A small-molecule ligand and the protein it binds are described below.
Small molecule (SMILES): CC(C)C(=O)Nc1ncnc2c1ncn2[C@@H]1O[C@H](CO)[C@@H](O)[C@H]1O

Binding-site contacts:
Ligand atom C06 contacts residue VAL239 of chain 4.A at 3.5 Å (hydrophobic).
Ligand atom O15 contacts residue ASP198 of chain 4.A at 3.8 Å.
Ligand atom C09 contacts residue VAL239 of chain 4.A at 3.7 Å (hydrophobic).
Ligand atom C16 contacts residue LEU240 of chain 4.A at 3.5 Å (hydrophobic).
Ligand atom O17 contacts residue GLY177 of chain 4.A at 3.9 Å.
Ligand atom C04 contacts residue ASP198 of chain 4.A at 3.6 Å.
Ligand atom C02 contacts residue SER220 of chain 4.A at 3.9 Å.
Ligand atom O18 contacts residue LYS203 of chain 4.A at 3.7 Å.
Ligand atom O21 contacts residue SER220 of chain 4.A at 2.8 Å (h-bond).
Ligand atom O18 contacts residue ASP198 of chain 4.A at 2.9 Å (salt-bridge).
Ligand atom O19 contacts residue ILE199 of chain 4.A at 3.8 Å.
Ligand atom N05 contacts residue ASP198 of chain 4.A at 3.5 Å.
Ligand atom C07 contacts residue VAL239 of chain 4.A at 3.9 Å (hydrophobic).
Ligand atom N05 contacts residue LEU197 of chain 4.A at 3.9 Å.
Ligand atom C13 contacts residue ASP198 of chain 4.A at 3.7 Å.
Ligand atom N03 contacts residue SER220 of chain 4.A at 2.7 Å (h-bond).
Ligand atom C20 contacts residue SER220 of chain 4.A at 3.9 Å.
Ligand atom O15 contacts residue VAL239 of chain 4.A at 3.3 Å.
Ligand atom O15 contacts residue GLY175 of chain 4.A at 3.5 Å.
Ligand atom O19 contacts residue ASP198 of chain 4.A at 2.7 Å (salt-bridge).
Ligand atom N10 contacts residue VAL239 of chain 4.A at 3.8 Å.
Ligand atom N08 contacts residue VAL239 of chain 4.A at 3.8 Å.
Ligand atom C04 contacts residue ILE174 of chain 4.A at 3.8 Å (hydrophobic).
Ligand atom C04 contacts residue SER220 of chain 4.A at 3.0 Å.
Ligand atom C23 contacts residue LEU249 of chain 4.A at 2.8 Å (hydrophobic).
Ligand atom C09 contacts residue ILE199 of chain 4.A at 4.0 Å (hydrophobic).
Ligand atom O21 contacts residue ILE199 of chain 4.A at 3.9 Å.
Ligand atom N01 contacts residue LEU249 of chain 4.A at 3.8 Å.
Ligand atom N05 contacts residue GLY175 of chain 4.A at 3.8 Å.
Ligand atom N10 contacts residue ASP198 of chain 4.A at 4.0 Å.
Ligand atom C14 contacts residue ASP198 of chain 4.A at 3.8 Å.
Ligand atom C16 contacts residue ALA238 of chain 4.A at 3.8 Å (hydrophobic).
Ligand atom C11 contacts residue ASP198 of chain 4.A at 3.4 Å.
Ligand atom N08 contacts residue ILE199 of chain 4.A at 3.9 Å.
Ligand atom N05 contacts residue VAL239 of chain 4.A at 3.7 Å.
Ligand atom C12 contacts residue ASP198 of chain 4.A at 3.6 Å.
Ligand atom N05 contacts residue ILE199 of chain 4.A at 3.9 Å.
Ligand atom C04 contacts residue LEU197 of chain 4.A at 3.8 Å (hydrophobic).
Ligand atom C24 contacts residue ALA222 of chain 4.A at 3.9 Å (hydrophobic).
Ligand atom C16 contacts residue VAL239 of chain 4.A at 3.8 Å (hydrophobic).

Sequence of chain 4.A:
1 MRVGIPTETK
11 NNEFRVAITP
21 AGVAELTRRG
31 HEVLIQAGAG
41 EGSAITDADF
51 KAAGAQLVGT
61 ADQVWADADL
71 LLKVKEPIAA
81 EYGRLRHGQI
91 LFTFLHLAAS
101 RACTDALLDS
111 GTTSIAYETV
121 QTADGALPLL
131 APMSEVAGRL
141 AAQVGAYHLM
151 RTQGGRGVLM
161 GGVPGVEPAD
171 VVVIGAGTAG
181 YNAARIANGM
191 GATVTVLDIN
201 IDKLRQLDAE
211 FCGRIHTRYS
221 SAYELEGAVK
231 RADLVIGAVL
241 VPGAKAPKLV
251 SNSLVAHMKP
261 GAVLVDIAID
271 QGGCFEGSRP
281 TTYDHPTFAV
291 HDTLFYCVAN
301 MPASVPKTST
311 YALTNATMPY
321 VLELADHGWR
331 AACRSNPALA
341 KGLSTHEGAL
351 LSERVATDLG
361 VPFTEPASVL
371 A